Sequence of chain 1.C:
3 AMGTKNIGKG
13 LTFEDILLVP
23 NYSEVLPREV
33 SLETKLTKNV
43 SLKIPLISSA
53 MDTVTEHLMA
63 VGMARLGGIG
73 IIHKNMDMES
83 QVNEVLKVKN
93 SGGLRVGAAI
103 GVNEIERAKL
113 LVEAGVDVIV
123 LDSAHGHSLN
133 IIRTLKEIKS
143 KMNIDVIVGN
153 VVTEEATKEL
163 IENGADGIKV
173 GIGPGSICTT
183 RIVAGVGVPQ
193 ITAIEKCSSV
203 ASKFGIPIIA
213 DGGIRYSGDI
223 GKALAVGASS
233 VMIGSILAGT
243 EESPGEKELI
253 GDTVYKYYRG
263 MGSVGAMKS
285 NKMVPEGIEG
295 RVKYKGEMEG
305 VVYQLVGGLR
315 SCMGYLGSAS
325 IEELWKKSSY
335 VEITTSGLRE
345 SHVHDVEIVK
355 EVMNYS

Sequence of chain 1.B:
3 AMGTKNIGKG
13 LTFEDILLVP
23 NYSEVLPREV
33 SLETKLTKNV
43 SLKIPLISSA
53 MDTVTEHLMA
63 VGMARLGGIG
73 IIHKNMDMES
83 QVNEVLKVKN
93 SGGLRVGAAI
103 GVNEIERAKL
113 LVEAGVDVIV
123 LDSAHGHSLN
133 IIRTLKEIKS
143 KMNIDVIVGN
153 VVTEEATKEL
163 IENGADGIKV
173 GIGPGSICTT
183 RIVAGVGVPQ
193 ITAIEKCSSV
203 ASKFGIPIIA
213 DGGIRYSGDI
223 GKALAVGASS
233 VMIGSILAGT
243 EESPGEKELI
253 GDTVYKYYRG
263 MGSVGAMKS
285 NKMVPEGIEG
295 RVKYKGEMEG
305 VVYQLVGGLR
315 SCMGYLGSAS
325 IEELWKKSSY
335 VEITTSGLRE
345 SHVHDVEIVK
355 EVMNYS

Binding-site contacts:
Ligand atom C25 contacts residue IMP1 of chain 1.K at 3.3 Å.
Ligand atom O4 contacts residue GLY264 of chain 1.C at 3.9 Å.
Ligand atom C26 contacts residue IMP1 of chain 1.K at 3.7 Å.
Ligand atom C4 contacts residue TYR319 of chain 1.B at 4.1 Å (hydrophobic).
Ligand atom C19 contacts residue ALA126 of chain 1.C at 4.0 Å (hydrophobic).
Ligand atom C3 contacts residue TYR319 of chain 1.B at 3.3 Å (hydrophobic).
Ligand atom C3 contacts residue GLU290 of chain 1.C at 3.9 Å.
Ligand atom CL contacts residue TYR319 of chain 1.B at 3.6 Å.
Ligand atom C24 contacts residue ALA126 of chain 1.C at 3.7 Å (hydrophobic).
Ligand atom C23 contacts residue ALA126 of chain 1.C at 3.5 Å (hydrophobic).
Ligand atom C2 contacts residue PRO29 of chain 1.B at 4.0 Å (hydrophobic).
Ligand atom C22 contacts residue MET263 of chain 1.C at 3.5 Å (hydrophobic).
Ligand atom C16 contacts residue MET269 of chain 1.C at 4.0 Å (hydrophobic).
Ligand atom C2 contacts residue SER315 of chain 1.B at 3.4 Å.
Ligand atom C23 contacts residue GLU290 of chain 1.C at 3.4 Å.
Ligand atom C24 contacts residue TYR319 of chain 1.B at 4.0 Å (hydrophobic).
Ligand atom O3 contacts residue GLY264 of chain 1.C at 3.6 Å (h-bond).
Ligand atom C1 contacts residue PRO29 of chain 1.B at 3.9 Å (hydrophobic).
Ligand atom O4 contacts residue MET263 of chain 1.C at 3.0 Å (h-bond).
Ligand atom C24 contacts residue IMP1 of chain 1.K at 3.7 Å.
Ligand atom C18 contacts residue GLY264 of chain 1.C at 3.9 Å.
Ligand atom C20 contacts residue GLY264 of chain 1.C at 4.0 Å.
Ligand atom C17 contacts residue GLY264 of chain 1.C at 3.6 Å.
Ligand atom C4 contacts residue ALA126 of chain 1.C at 4.0 Å (hydrophobic).
Ligand atom C24 contacts residue GLU290 of chain 1.C at 3.5 Å.
Ligand atom N1 contacts residue GLU290 of chain 1.C at 3.4 Å (salt-bridge).
Ligand atom O1 contacts residue LEU28 of chain 1.B at 4.1 Å.
Ligand atom O2 contacts residue ALA126 of chain 1.C at 3.5 Å.
Ligand atom CL contacts residue VAL27 of chain 1.B at 4.0 Å.
Ligand atom C13 contacts residue GLU290 of chain 1.C at 3.9 Å.
Ligand atom C11 contacts residue ALA126 of chain 1.C at 3.9 Å (hydrophobic).
Ligand atom C2 contacts residue TYR319 of chain 1.B at 3.5 Å (hydrophobic).
Ligand atom C22 contacts residue GLY264 of chain 1.C at 3.6 Å.
Ligand atom O3 contacts residue MET263 of chain 1.C at 3.8 Å.
Ligand atom CL contacts residue GLY318 of chain 1.B at 3.2 Å.
Ligand atom C5 contacts residue ALA126 of chain 1.C at 4.1 Å (hydrophobic).
Ligand atom C8 contacts residue SER125 of chain 1.C at 3.7 Å.
Ligand atom CL contacts residue HIS127 of chain 1.C at 3.5 Å.
Ligand atom C24 contacts residue THR182 of chain 1.C at 3.8 Å.
Ligand atom C3 contacts residue SER315 of chain 1.B at 3.4 Å.

A protein and the small-molecule ligand that binds it are described below.
Small molecule (SMILES): COc1cc(NC(=O)Cn2ncc3c(=O)oc4ccccc4c32)ccc1Cl